A small-molecule ligand and the protein it binds are described below.
Small molecule (SMILES): Nc1ncnc2c1ncn2[C@@H]1O[C@H](COP(=O)(O)OP(=O)(O)OP(O)(O)=S)[C@@H](O)[C@H]1O

Sequence of chain 1.C:
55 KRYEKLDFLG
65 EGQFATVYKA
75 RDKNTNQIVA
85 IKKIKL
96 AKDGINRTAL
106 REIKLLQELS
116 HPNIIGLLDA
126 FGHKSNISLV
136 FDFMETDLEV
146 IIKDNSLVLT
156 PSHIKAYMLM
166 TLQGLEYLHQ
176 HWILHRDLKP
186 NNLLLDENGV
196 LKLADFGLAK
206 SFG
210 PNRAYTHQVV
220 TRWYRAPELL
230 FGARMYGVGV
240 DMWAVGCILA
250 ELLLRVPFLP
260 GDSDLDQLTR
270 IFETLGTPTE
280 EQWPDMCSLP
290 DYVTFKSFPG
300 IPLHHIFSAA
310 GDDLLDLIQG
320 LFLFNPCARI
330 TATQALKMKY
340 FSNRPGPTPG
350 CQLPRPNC

Binding-site contacts:
Ligand atom N1 contacts residue MET139 of chain 1.C at 3.0 Å (h-bond).
Ligand atom N6 contacts residue LEU189 of chain 1.C at 3.6 Å.
Ligand atom O2B contacts residue MG1 of chain 1.D at 3.4 Å.
Ligand atom N3 contacts residue LEU63 of chain 1.C at 3.5 Å.
Ligand atom C5' contacts residue GLU65 of chain 1.C at 3.5 Å.
Ligand atom N3 contacts residue MET139 of chain 1.C at 3.8 Å.
Ligand atom C2 contacts residue ALA84 of chain 1.C at 3.7 Å (hydrophobic).
Ligand atom C2 contacts residue MET139 of chain 1.C at 3.1 Å (hydrophobic).
Ligand atom O2G contacts residue MG1 of chain 1.D at 2.1 Å.
Ligand atom N1 contacts residue PHE138 of chain 1.C at 3.8 Å.
Ligand atom O1B contacts residue GLY66 of chain 1.C at 3.6 Å.
Ligand atom C5 contacts residue LEU189 of chain 1.C at 3.7 Å (hydrophobic).
Ligand atom O2A contacts residue MG1 of chain 1.D at 2.1 Å.
Ligand atom O2B contacts residue ASP200 of chain 1.C at 3.4 Å (salt-bridge).
Ligand atom O3' contacts residue MG1 of chain 1.D at 3.8 Å.
Ligand atom N6 contacts residue ASP137 of chain 1.C at 3.0 Å (salt-bridge).
Ligand atom O5' contacts residue VAL71 of chain 1.C at 3.6 Å.
Ligand atom S1G contacts residue MG1 of chain 1.D at 3.0 Å.
Ligand atom N9 contacts residue VAL71 of chain 1.C at 3.8 Å.
Ligand atom PA contacts residue MG1 of chain 1.D at 3.5 Å.
Ligand atom C2 contacts residue PHE138 of chain 1.C at 3.7 Å (hydrophobic).
Ligand atom C5' contacts residue GLY66 of chain 1.C at 3.6 Å.
Ligand atom N1 contacts residue ASP137 of chain 1.C at 3.6 Å (salt-bridge).
Ligand atom C4 contacts residue VAL71 of chain 1.C at 3.8 Å (hydrophobic).
Ligand atom O3B contacts residue GLY66 of chain 1.C at 3.1 Å.
Ligand atom PG contacts residue MG1 of chain 1.D at 2.3 Å.
Ligand atom O1B contacts residue GLN67 of chain 1.C at 3.7 Å.
Ligand atom O3G contacts residue MG1 of chain 1.D at 3.8 Å.
Ligand atom N1 contacts residue ALA84 of chain 1.C at 3.3 Å.
Ligand atom C6 contacts residue LEU189 of chain 1.C at 3.7 Å (hydrophobic).
Ligand atom O3G contacts residue GLN67 of chain 1.C at 3.6 Å.
Ligand atom O3A contacts residue GLY66 of chain 1.C at 3.8 Å.
Ligand atom C6 contacts residue ASP137 of chain 1.C at 3.8 Å.
Ligand atom N7 contacts residue LEU189 of chain 1.C at 3.9 Å.
Ligand atom PB contacts residue GLY66 of chain 1.C at 3.6 Å.
Ligand atom C2 contacts residue LEU63 of chain 1.C at 3.8 Å (hydrophobic).
Ligand atom C6 contacts residue ALA84 of chain 1.C at 3.6 Å (hydrophobic).
Ligand atom O3B contacts residue MG1 of chain 1.D at 2.0 Å.
Ligand atom O4' contacts residue VAL71 of chain 1.C at 3.2 Å.
Ligand atom PB contacts residue MG1 of chain 1.D at 3.3 Å.